Sequence of chain 1.B:
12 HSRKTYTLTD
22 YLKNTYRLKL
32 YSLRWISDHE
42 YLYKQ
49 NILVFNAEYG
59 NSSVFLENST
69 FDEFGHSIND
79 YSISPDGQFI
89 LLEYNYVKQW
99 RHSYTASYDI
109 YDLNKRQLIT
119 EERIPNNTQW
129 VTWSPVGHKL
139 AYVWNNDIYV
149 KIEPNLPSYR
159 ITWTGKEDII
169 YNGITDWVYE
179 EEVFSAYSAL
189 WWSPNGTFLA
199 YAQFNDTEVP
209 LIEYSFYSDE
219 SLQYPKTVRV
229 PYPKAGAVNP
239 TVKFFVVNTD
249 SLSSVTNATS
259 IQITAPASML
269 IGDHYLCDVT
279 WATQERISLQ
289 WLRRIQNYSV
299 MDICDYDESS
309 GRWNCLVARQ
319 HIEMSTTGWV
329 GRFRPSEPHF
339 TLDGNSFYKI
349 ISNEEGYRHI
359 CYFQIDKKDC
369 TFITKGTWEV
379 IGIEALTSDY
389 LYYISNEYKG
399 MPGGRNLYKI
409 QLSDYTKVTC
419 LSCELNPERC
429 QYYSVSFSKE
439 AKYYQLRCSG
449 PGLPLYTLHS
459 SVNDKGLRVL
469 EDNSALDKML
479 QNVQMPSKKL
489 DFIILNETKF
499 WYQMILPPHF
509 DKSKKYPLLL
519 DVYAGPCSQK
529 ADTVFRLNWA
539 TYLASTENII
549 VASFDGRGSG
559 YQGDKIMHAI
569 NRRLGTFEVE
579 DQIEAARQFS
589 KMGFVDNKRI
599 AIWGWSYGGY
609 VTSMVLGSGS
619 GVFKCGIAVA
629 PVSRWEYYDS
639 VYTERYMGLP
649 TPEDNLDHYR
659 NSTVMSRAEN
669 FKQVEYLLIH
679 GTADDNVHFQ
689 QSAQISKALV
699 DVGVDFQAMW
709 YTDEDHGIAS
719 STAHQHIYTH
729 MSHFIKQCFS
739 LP

Binding-site contacts:
Ligand atom C2 contacts residue ASN193 of chain 1.B at 2.5 Å.
Ligand atom C5 contacts residue GLN282 of chain 1.B at 4.3 Å.
Ligand atom O7 contacts residue ASN193 of chain 1.B at 3.4 Å (h-bond).
Ligand atom C4 contacts residue ASN193 of chain 1.B at 4.3 Å.
Ligand atom C5 contacts residue THR195 of chain 1.B at 3.4 Å.
Ligand atom C6 contacts residue GLU283 of chain 1.B at 3.3 Å.
Ligand atom C3 contacts residue THR195 of chain 1.B at 4.4 Å.
Ligand atom O5 contacts residue ASN193 of chain 1.B at 2.4 Å (h-bond).
Ligand atom O6 contacts residue GLN282 of chain 1.B at 3.2 Å.
Ligand atom C1 contacts residue THR195 of chain 1.B at 3.1 Å.
Ligand atom O5 contacts residue THR195 of chain 1.B at 3.4 Å (h-bond).
Ligand atom O6 contacts residue GLU283 of chain 1.B at 2.8 Å (salt-bridge).
Ligand atom C6 contacts residue GLN282 of chain 1.B at 3.7 Å.
Ligand atom C2 contacts residue THR195 of chain 1.B at 4.3 Å.
Ligand atom C5 contacts residue ASN193 of chain 1.B at 3.7 Å.
Ligand atom C1 contacts residue ASN193 of chain 1.B at 1.4 Å.
Ligand atom C7 contacts residue ASN193 of chain 1.B at 3.5 Å.
Ligand atom N2 contacts residue ASN193 of chain 1.B at 2.9 Å (h-bond).
Ligand atom C6 contacts residue THR195 of chain 1.B at 4.3 Å.
Ligand atom C3 contacts residue ASN193 of chain 1.B at 3.9 Å.
Ligand atom O5 contacts residue GLN282 of chain 1.B at 3.6 Å.

This protein binds this small molecule.
Small molecule (SMILES): CC(=O)N[C@@H]1[C@@H](O)[C@H](O)[C@@H](CO)O[C@H]1O